This small molecule binds to this protein.
Small molecule (SMILES): CC(=O)N[C@H]1[C@H](O[C@H]2[C@H](O)[C@@H](NC(C)=O)CO[C@@H]2CO)O[C@H](CO)[C@@H](O)[C@@H]1O

Sequence of chain 3.J:
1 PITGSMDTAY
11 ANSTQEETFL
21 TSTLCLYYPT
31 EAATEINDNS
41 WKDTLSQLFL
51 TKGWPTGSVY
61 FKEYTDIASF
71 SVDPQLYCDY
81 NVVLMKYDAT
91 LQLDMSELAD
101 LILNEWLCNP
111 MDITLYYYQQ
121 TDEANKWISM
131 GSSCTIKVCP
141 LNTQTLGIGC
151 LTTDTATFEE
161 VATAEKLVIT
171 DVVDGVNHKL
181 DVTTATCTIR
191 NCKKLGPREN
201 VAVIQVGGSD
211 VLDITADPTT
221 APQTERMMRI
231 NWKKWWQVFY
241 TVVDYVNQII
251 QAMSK

Binding-site contacts:
Ligand atom C5 contacts residue ASN12 of chain 3.J at 4.1 Å.
Ligand atom N2 contacts residue ASN12 of chain 3.J at 3.8 Å.
Ligand atom C7 contacts residue ASN12 of chain 3.J at 3.9 Å.
Ligand atom O5 contacts residue ASN12 of chain 3.J at 2.7 Å (h-bond).
Ligand atom O7 contacts residue ASN12 of chain 3.J at 3.7 Å.
Ligand atom C2 contacts residue ASN12 of chain 3.J at 3.2 Å.
Ligand atom C1 contacts residue ASN12 of chain 3.J at 2.1 Å.